Binding-site contacts:
Ligand atom C2 contacts residue ASN11 of chain 1.C at 2.4 Å.
Ligand atom C4 contacts residue ASN11 of chain 1.C at 4.2 Å.
Ligand atom C3 contacts residue ASN11 of chain 1.C at 3.6 Å.
Ligand atom C1 contacts residue ASN11 of chain 1.C at 1.5 Å.
Ligand atom O5 contacts residue ASN11 of chain 1.C at 2.4 Å (h-bond).
Ligand atom O7 contacts residue ASN11 of chain 1.C at 3.3 Å (h-bond).
Ligand atom C5 contacts residue ASN11 of chain 1.C at 3.7 Å.
Ligand atom C7 contacts residue ASN11 of chain 1.C at 3.6 Å.
Ligand atom O3 contacts residue ASN11 of chain 1.C at 3.9 Å.
Ligand atom N2 contacts residue ASN11 of chain 1.C at 3.2 Å (h-bond).

A protein and the small-molecule ligand that binds it are described below.
Small molecule (SMILES): CC(=O)N[C@@H]1[C@@H](O)[C@H](O)[C@@H](CO)O[C@H]1O

Sequence of chain 1.C:
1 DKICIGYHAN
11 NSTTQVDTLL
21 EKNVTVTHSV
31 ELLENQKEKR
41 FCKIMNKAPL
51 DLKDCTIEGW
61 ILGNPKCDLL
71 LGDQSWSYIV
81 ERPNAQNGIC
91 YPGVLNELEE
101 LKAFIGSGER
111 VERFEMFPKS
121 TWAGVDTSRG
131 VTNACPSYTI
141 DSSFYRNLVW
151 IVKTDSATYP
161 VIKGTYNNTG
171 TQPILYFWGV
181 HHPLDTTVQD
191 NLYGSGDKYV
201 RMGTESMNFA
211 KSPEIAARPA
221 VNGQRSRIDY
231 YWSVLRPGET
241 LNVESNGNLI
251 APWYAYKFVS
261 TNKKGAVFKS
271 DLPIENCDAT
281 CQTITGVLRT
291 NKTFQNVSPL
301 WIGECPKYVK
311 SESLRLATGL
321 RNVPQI